Sequence of chain 34.E:
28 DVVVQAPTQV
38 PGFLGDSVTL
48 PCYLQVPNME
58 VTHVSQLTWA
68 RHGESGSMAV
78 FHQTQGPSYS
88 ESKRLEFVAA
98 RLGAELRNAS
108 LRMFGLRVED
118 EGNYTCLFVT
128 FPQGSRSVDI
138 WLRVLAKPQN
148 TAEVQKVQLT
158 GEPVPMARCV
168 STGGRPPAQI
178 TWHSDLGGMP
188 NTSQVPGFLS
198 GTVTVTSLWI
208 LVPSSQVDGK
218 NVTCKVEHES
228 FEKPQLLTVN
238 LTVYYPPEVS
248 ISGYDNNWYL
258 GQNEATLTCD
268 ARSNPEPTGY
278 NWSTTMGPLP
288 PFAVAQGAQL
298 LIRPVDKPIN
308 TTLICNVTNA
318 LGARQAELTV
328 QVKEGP

A small-molecule ligand and the protein it binds are described below.
Small molecule (SMILES): CC(=O)N[C@H]1[C@H](O[C@H]2[C@H](O)[C@@H](NC(C)=O)CO[C@@H]2CO)O[C@H](CO)[C@@H](O)[C@@H]1O

Binding-site contacts:
Ligand atom C3 contacts residue ASN188 of chain 34.E at 3.9 Å.
Ligand atom N2 contacts residue ASN188 of chain 34.E at 3.1 Å (h-bond).
Ligand atom C5 contacts residue ASN188 of chain 34.E at 3.6 Å.
Ligand atom O6 contacts residue ASN188 of chain 34.E at 4.5 Å.
Ligand atom C7 contacts residue ASN188 of chain 34.E at 3.9 Å.
Ligand atom O7 contacts residue ASN188 of chain 34.E at 4.2 Å.
Ligand atom C1 contacts residue ASN188 of chain 34.E at 1.4 Å.
Ligand atom O5 contacts residue ASN188 of chain 34.E at 2.3 Å (h-bond).
Ligand atom C2 contacts residue ASN188 of chain 34.E at 2.6 Å.
Ligand atom C4 contacts residue ASN188 of chain 34.E at 4.2 Å.